Binding-site contacts:
Ligand atom I3 contacts residue THR12 of chain 1.E at 3.9 Å.
Ligand atom I3 contacts residue ILE191 of chain 1.F at 3.6 Å.
Ligand atom C4 contacts residue HIS162 of chain 1.F at 4.1 Å.
Ligand atom C3 contacts residue ARG157 of chain 1.F at 4.3 Å.
Ligand atom C3 contacts residue GLY14 of chain 1.E at 4.2 Å.
Ligand atom C1 contacts residue PRO15 of chain 1.E at 3.2 Å (hydrophobic).
Ligand atom C3 contacts residue TYR147 of chain 1.F at 3.5 Å (hydrophobic).
Ligand atom C3 contacts residue PRO15 of chain 1.E at 3.4 Å (hydrophobic).
Ligand atom O4 contacts residue TYR108 of chain 1.F at 3.2 Å (h-bond).
Ligand atom C1 contacts residue TYR147 of chain 1.F at 4.3 Å (hydrophobic).
Ligand atom O2 contacts residue TYR16 of chain 1.E at 4.3 Å.
Ligand atom I3 contacts residue GLY14 of chain 1.E at 3.8 Å.
Ligand atom C4 contacts residue TYR108 of chain 1.F at 4.2 Å (hydrophobic).
Ligand atom I3 contacts residue GLN177 of chain 1.F at 3.8 Å.
Ligand atom C6 contacts residue PRO15 of chain 1.E at 3.5 Å (hydrophobic).
Ligand atom C5 contacts residue PRO15 of chain 1.E at 3.9 Å (hydrophobic).
Ligand atom C5 contacts residue FE1 of chain 1.U at 3.4 Å.
Ligand atom O1 contacts residue PRO15 of chain 1.E at 3.8 Å.
Ligand atom C4 contacts residue TYR147 of chain 1.F at 2.5 Å (hydrophobic).
Ligand atom O4 contacts residue FE1 of chain 1.U at 1.6 Å.
Ligand atom C6 contacts residue TYR147 of chain 1.F at 3.5 Å (hydrophobic).
Ligand atom C4 contacts residue PRO15 of chain 1.E at 3.7 Å (hydrophobic).
Ligand atom O2 contacts residue PRO15 of chain 1.E at 3.8 Å.
Ligand atom C4 contacts residue FE1 of chain 1.U at 2.8 Å.
Ligand atom O2 contacts residue TRP149 of chain 1.F at 3.9 Å.
Ligand atom C2 contacts residue PRO15 of chain 1.E at 3.1 Å (hydrophobic).
Ligand atom O4 contacts residue HIS160 of chain 1.F at 3.4 Å (h-bond).
Ligand atom O4 contacts residue TYR147 of chain 1.F at 2.3 Å (h-bond).
Ligand atom O4 contacts residue HIS162 of chain 1.F at 2.8 Å (h-bond).
Ligand atom C6 contacts residue TYR16 of chain 1.E at 3.5 Å (hydrophobic).
Ligand atom I3 contacts residue HIS162 of chain 1.F at 4.1 Å.
Ligand atom C7 contacts residue PRO15 of chain 1.E at 3.4 Å (hydrophobic).
Ligand atom C5 contacts residue TYR108 of chain 1.F at 3.9 Å (hydrophobic).
Ligand atom C3 contacts residue FE1 of chain 1.U at 4.0 Å.
Ligand atom O4 contacts residue ARG157 of chain 1.F at 4.2 Å.
Ligand atom O1 contacts residue TRP149 of chain 1.F at 3.6 Å.
Ligand atom C5 contacts residue TYR16 of chain 1.E at 3.7 Å (hydrophobic).
Ligand atom C5 contacts residue TYR147 of chain 1.F at 2.6 Å (hydrophobic).
Ligand atom C7 contacts residue TRP149 of chain 1.F at 3.9 Å (hydrophobic).
Ligand atom I3 contacts residue ARG157 of chain 1.F at 3.4 Å.

The small molecule below binds the protein below.
Small molecule (SMILES): O=C(O)c1ccc(O)c(I)c1

Sequence of chain 1.E:
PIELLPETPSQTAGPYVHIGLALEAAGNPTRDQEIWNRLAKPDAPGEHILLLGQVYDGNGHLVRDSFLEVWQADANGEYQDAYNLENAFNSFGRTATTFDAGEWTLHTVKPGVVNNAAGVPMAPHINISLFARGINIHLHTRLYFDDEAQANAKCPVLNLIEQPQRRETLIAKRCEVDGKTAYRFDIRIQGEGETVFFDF

Sequence of chain 1.F:
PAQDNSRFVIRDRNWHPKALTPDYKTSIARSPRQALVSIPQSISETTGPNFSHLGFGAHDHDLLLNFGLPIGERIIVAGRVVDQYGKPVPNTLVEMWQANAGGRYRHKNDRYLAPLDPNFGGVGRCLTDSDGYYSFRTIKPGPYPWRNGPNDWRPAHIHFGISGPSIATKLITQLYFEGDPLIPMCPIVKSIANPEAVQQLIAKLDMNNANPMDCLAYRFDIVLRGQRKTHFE